Binding-site contacts:
Ligand atom C4 contacts residue ASN65 of chain 2.A at 4.1 Å.
Ligand atom O7 contacts residue ASN65 of chain 2.A at 3.2 Å (h-bond).
Ligand atom C2 contacts residue ASN65 of chain 2.A at 2.2 Å.
Ligand atom N2 contacts residue ILE361 of chain 2.A at 4.0 Å.
Ligand atom C7 contacts residue ILE361 of chain 2.A at 4.2 Å (hydrophobic).
Ligand atom C7 contacts residue ASN65 of chain 2.A at 3.1 Å.
Ligand atom C8 contacts residue ILE361 of chain 2.A at 3.8 Å (hydrophobic).
Ligand atom C1 contacts residue ASN65 of chain 2.A at 1.4 Å.
Ligand atom C5 contacts residue ASN65 of chain 2.A at 3.6 Å.
Ligand atom O5 contacts residue ASN65 of chain 2.A at 2.4 Å (h-bond).
Ligand atom C8 contacts residue LYS62 of chain 2.A at 4.4 Å.
Ligand atom C8 contacts residue ASN65 of chain 2.A at 4.3 Å.
Ligand atom C8 contacts residue ILE392 of chain 2.A at 4.1 Å (hydrophobic).
Ligand atom C3 contacts residue ASN65 of chain 2.A at 3.6 Å.
Ligand atom O7 contacts residue LYS62 of chain 2.A at 4.2 Å.
Ligand atom N2 contacts residue ASN65 of chain 2.A at 2.7 Å (h-bond).

Sequence of chain 2.A:
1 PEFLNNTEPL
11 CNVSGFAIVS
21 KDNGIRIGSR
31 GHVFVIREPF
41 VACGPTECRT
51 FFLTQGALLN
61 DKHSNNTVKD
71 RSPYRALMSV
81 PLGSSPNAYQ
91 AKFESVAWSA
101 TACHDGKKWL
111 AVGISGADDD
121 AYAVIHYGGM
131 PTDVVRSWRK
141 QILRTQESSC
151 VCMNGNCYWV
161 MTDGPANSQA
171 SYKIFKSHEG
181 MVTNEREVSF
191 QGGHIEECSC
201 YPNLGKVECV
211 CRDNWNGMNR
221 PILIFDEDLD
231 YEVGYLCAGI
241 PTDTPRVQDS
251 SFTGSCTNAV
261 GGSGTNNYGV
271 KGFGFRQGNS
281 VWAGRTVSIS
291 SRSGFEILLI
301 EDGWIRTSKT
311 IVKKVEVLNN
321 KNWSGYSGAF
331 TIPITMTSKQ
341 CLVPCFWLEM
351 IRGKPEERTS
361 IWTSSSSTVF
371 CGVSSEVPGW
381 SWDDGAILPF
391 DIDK

The small molecule below binds the protein below.
Small molecule (SMILES): CC(=O)N[C@@H]1[C@@H](O)[C@H](O)[C@@H](CO)O[C@H]1O